This protein binds this small molecule.
Small molecule (SMILES): CC(=O)N[C@@H]1[C@@H](O)[C@H](O)[C@@H](CO)O[C@H]1O

Sequence of chain 16.K:
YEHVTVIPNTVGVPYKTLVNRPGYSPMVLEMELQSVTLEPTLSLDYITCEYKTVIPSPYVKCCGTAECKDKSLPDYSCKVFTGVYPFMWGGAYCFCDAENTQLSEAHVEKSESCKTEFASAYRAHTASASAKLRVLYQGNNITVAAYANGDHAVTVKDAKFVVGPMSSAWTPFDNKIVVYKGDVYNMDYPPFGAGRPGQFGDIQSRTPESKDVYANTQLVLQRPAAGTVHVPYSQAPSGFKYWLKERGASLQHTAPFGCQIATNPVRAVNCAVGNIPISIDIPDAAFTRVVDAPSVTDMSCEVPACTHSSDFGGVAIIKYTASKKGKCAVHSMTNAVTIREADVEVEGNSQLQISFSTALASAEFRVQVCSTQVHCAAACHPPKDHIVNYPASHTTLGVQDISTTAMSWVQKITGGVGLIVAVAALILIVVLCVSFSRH

Binding-site contacts:
Ligand atom C8 contacts residue LYS181 of chain 16.K at 4.3 Å.
Ligand atom C2 contacts residue ASN259 of chain 16.L at 2.4 Å.
Ligand atom C5 contacts residue ASN259 of chain 16.L at 3.7 Å.
Ligand atom O7 contacts residue ASN259 of chain 16.L at 2.9 Å (h-bond).
Ligand atom O7 contacts residue THR116 of chain 16.K at 3.9 Å.
Ligand atom O6 contacts residue ASN259 of chain 16.L at 4.2 Å.
Ligand atom C1 contacts residue ASN259 of chain 16.L at 1.4 Å.
Ligand atom C8 contacts residue ASN259 of chain 16.L at 4.4 Å.
Ligand atom C4 contacts residue ASN259 of chain 16.L at 4.2 Å.
Ligand atom C7 contacts residue ASN259 of chain 16.L at 3.1 Å.
Ligand atom N2 contacts residue ASN259 of chain 16.L at 2.9 Å (h-bond).
Ligand atom C3 contacts residue ASN259 of chain 16.L at 3.8 Å.
Ligand atom O5 contacts residue ASN259 of chain 16.L at 2.3 Å (h-bond).
Ligand atom O7 contacts residue LYS181 of chain 16.K at 4.3 Å.

Sequence of chain 16.L:
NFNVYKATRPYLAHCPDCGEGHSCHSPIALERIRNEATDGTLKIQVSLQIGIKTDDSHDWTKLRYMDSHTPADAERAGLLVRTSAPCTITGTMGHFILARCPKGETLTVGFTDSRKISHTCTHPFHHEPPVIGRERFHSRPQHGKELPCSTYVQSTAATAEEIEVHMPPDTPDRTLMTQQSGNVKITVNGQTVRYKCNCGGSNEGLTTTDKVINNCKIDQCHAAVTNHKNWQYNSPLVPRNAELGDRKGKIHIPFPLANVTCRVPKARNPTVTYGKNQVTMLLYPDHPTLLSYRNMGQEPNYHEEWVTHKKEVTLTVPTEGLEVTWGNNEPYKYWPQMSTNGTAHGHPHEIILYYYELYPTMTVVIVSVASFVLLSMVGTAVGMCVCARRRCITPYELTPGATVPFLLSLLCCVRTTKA